Binding-site contacts:
Ligand atom OAC contacts residue MET307 of chain 1.A at 3.7 Å.
Ligand atom CAS contacts residue MET125 of chain 1.A at 4.1 Å (hydrophobic).
Ligand atom OAD contacts residue ARG292 of chain 1.A at 2.9 Å (salt-bridge).
Ligand atom CAM contacts residue LEU88 of chain 1.A at 3.9 Å (hydrophobic).
Ligand atom CAQ contacts residue LEU293 of chain 1.A at 4.3 Å (hydrophobic).
Ligand atom CAA contacts residue ILE296 of chain 1.A at 3.3 Å (hydrophobic).
Ligand atom OAD contacts residue ASP87 of chain 1.A at 3.0 Å (salt-bridge).
Ligand atom CAH contacts residue MET307 of chain 1.A at 3.7 Å (hydrophobic).
Ligand atom CAO contacts residue MET307 of chain 1.A at 3.8 Å (hydrophobic).
Ligand atom CAH contacts residue SER129 of chain 1.A at 3.7 Å.
Ligand atom CAJ contacts residue LEU122 of chain 1.A at 3.6 Å (hydrophobic).
Ligand atom CAE contacts residue ASP87 of chain 1.A at 3.3 Å.
Ligand atom CAI contacts residue PHE302 of chain 1.A at 4.2 Å (hydrophobic).
Ligand atom CAM contacts residue ASP87 of chain 1.A at 4.1 Å.
Ligand atom CAG contacts residue LEU293 of chain 1.A at 4.2 Å (hydrophobic).
Ligand atom OAC contacts residue SER129 of chain 1.A at 3.2 Å (h-bond).
Ligand atom CAA contacts residue LEU88 of chain 1.A at 3.5 Å (hydrophobic).
Ligand atom OAD contacts residue LEU91 of chain 1.A at 4.3 Å.
Ligand atom CAO contacts residue SER129 of chain 1.A at 3.8 Å.
Ligand atom CAF contacts residue PHE163 of chain 1.A at 4.1 Å (hydrophobic).
Ligand atom CAU contacts residue ARG292 of chain 1.A at 4.2 Å.
Ligand atom CAI contacts residue MET125 of chain 1.A at 4.1 Å (hydrophobic).
Ligand atom CAU contacts residue ASP87 of chain 1.A at 3.6 Å.
Ligand atom CAE contacts residue ARG292 of chain 1.A at 4.0 Å.
Ligand atom OAC contacts residue PHE311 of chain 1.A at 3.9 Å.
Ligand atom CAJ contacts residue MET125 of chain 1.A at 3.5 Å (hydrophobic).
Ligand atom CAN contacts residue HIS289 of chain 1.A at 3.8 Å.
Ligand atom CAF contacts residue PHE311 of chain 1.A at 4.1 Å (hydrophobic).
Ligand atom CAF contacts residue LEU293 of chain 1.A at 3.9 Å (hydrophobic).
Ligand atom CAE contacts residue ILE296 of chain 1.A at 3.9 Å (hydrophobic).
Ligand atom CAB contacts residue HIS289 of chain 1.A at 3.6 Å.
Ligand atom CAE contacts residue LEU88 of chain 1.A at 3.8 Å (hydrophobic).
Ligand atom OAD contacts residue SER90 of chain 1.A at 3.8 Å.
Ligand atom CAL contacts residue MET125 of chain 1.A at 3.5 Å (hydrophobic).
Ligand atom CAA contacts residue ASP87 of chain 1.A at 3.4 Å.
Ligand atom CAN contacts residue ARG292 of chain 1.A at 3.8 Å.
Ligand atom OAC contacts residue PHE133 of chain 1.A at 3.4 Å.
Ligand atom CAA contacts residue ARG292 of chain 1.A at 4.1 Å.
Ligand atom CAL contacts residue LEU88 of chain 1.A at 4.2 Å (hydrophobic).
Ligand atom CAK contacts residue HIS289 of chain 1.A at 3.7 Å.

Sequence of chain 1.A:
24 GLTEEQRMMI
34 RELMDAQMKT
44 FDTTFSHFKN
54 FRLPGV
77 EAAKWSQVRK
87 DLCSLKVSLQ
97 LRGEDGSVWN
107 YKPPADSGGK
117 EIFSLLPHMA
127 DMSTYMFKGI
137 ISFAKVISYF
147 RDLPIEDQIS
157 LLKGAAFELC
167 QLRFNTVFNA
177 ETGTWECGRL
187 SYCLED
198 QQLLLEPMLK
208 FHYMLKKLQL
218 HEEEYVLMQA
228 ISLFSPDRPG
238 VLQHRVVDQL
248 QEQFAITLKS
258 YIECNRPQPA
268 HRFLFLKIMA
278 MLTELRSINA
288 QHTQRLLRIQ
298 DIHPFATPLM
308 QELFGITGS

The small molecule below binds the protein below.
Small molecule (SMILES): C#C[C@]1(O)CC[C@H]2[C@@H]3CCc4cc(O)ccc4[C@H]3CC[C@@]21C